Sequence of chain 1.A:
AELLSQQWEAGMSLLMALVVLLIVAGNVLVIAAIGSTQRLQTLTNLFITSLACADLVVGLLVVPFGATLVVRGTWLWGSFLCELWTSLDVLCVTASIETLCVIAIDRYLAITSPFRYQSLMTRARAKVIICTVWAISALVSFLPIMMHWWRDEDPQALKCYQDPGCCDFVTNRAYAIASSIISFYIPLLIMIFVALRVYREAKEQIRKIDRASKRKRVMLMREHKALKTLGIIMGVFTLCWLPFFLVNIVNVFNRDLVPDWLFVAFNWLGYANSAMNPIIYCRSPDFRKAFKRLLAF

The protein below binds the small molecule below.
Small molecule (SMILES): CCCCCCCCCC(=O)N(CCO)C[C@@H](O)[C@@H](O)[C@@H](O)[C@@H](O)CO

Binding-site contacts:
Ligand atom O53 contacts residue ARG175 of chain 1.A at 3.9 Å.
Ligand atom C40 contacts residue ASN174 of chain 1.A at 3.7 Å.
Ligand atom O63 contacts residue HIS150 of chain 1.A at 3.8 Å.
Ligand atom C43 contacts residue ARG175 of chain 1.A at 4.3 Å.
Ligand atom O49 contacts residue ASN174 of chain 1.A at 4.0 Å.
Ligand atom C41 contacts residue ASN174 of chain 1.A at 4.4 Å.
Ligand atom C27 contacts residue ALA176 of chain 1.A at 4.4 Å (hydrophobic).
Ligand atom C15 contacts residue TRP151 of chain 1.A at 4.3 Å (hydrophobic).
Ligand atom O53 contacts residue ASN174 of chain 1.A at 3.1 Å (h-bond).
Ligand atom O47 contacts residue ALA176 of chain 1.A at 4.2 Å.
Ligand atom O44 contacts residue ALA176 of chain 1.A at 4.1 Å.
Ligand atom C60 contacts residue TRP151 of chain 1.A at 4.3 Å (hydrophobic).
Ligand atom C24 contacts residue ASN174 of chain 1.A at 4.2 Å.
Ligand atom O53 contacts residue ALA176 of chain 1.A at 3.1 Å.
Ligand atom C18 contacts residue TYR177 of chain 1.A at 4.3 Å (hydrophobic).
Ligand atom C9 contacts residue ALA180 of chain 1.A at 3.7 Å (hydrophobic).
Ligand atom C24 contacts residue TRP151 of chain 1.A at 3.7 Å (hydrophobic).
Ligand atom O49 contacts residue GLU155 of chain 1.A at 3.6 Å (salt-bridge).
Ligand atom C36 contacts residue TRP151 of chain 1.A at 4.0 Å (hydrophobic).
Ligand atom C37 contacts residue ASN174 of chain 1.A at 4.4 Å.
Ligand atom C42 contacts residue ALA176 of chain 1.A at 4.2 Å (hydrophobic).
Ligand atom C18 contacts residue TRP151 of chain 1.A at 3.6 Å (hydrophobic).
Ligand atom C0 contacts residue VAL142 of chain 1.A at 3.8 Å (hydrophobic).
Ligand atom O44 contacts residue ASN174 of chain 1.A at 3.5 Å.
Ligand atom C15 contacts residue TYR177 of chain 1.A at 3.8 Å (hydrophobic).
Ligand atom O49 contacts residue ARG153 of chain 1.A at 4.0 Å.
Ligand atom O44 contacts residue ARG175 of chain 1.A at 3.0 Å (salt-bridge).
Ligand atom C24 contacts residue ALA176 of chain 1.A at 4.1 Å (hydrophobic).
Ligand atom C0 contacts residue PRO146 of chain 1.A at 3.5 Å (hydrophobic).
Ligand atom C1 contacts residue TYR177 of chain 1.A at 4.4 Å (hydrophobic).
Ligand atom C9 contacts residue ILE184 of chain 1.A at 4.2 Å (hydrophobic).
Ligand atom C36 contacts residue ASN174 of chain 1.A at 3.6 Å.
Ligand atom C12 contacts residue ALA180 of chain 1.A at 4.1 Å (hydrophobic).
Ligand atom C12 contacts residue TRP151 of chain 1.A at 3.9 Å (hydrophobic).
Ligand atom O63 contacts residue TRP151 of chain 1.A at 4.2 Å.
Ligand atom N33 contacts residue TRP151 of chain 1.A at 4.3 Å.
Ligand atom C1 contacts residue PRO146 of chain 1.A at 3.7 Å (hydrophobic).
Ligand atom C15 contacts residue ALA180 of chain 1.A at 4.0 Å (hydrophobic).
Ligand atom C42 contacts residue ASN174 of chain 1.A at 4.3 Å.
Ligand atom C0 contacts residue ILE184 of chain 1.A at 3.9 Å (hydrophobic).